A protein and the small-molecule ligand that binds it are described below.
Small molecule (SMILES): Nc1ccc([As](=O)(O)O)cc1

Binding-site contacts:
Ligand atom O3 contacts residue ASN65 of chain 1.A at 3.9 Å.
Ligand atom AS contacts residue GLY67 of chain 1.A at 3.7 Å.
Ligand atom O1 contacts residue PRO70 of chain 1.A at 4.2 Å.
Ligand atom C1 contacts residue ARG68 of chain 1.A at 4.2 Å.
Ligand atom O2 contacts residue ASP66 of chain 1.A at 4.4 Å.
Ligand atom O2 contacts residue ARG68 of chain 1.A at 4.0 Å.
Ligand atom C2 contacts residue THR69 of chain 1.A at 3.9 Å.
Ligand atom O3 contacts residue SER72 of chain 1.A at 3.1 Å (h-bond).
Ligand atom AS contacts residue ARG68 of chain 1.A at 4.0 Å.
Ligand atom O3 contacts residue THR69 of chain 1.A at 4.2 Å.
Ligand atom O2 contacts residue ASN65 of chain 1.A at 2.5 Å (h-bond).
Ligand atom C2 contacts residue ARG68 of chain 1.A at 3.6 Å.
Ligand atom C4 contacts residue PRO70 of chain 1.A at 3.8 Å (hydrophobic).
Ligand atom C1 contacts residue PRO70 of chain 1.A at 4.0 Å (hydrophobic).
Ligand atom C3 contacts residue GLY67 of chain 1.A at 3.5 Å.
Ligand atom C3 contacts residue ARG68 of chain 1.A at 4.3 Å.
Ligand atom O1 contacts residue ARG68 of chain 1.A at 3.2 Å (salt-bridge).
Ligand atom O2 contacts residue GLY67 of chain 1.A at 2.7 Å.
Ligand atom C1 contacts residue GLY67 of chain 1.A at 3.8 Å.
Ligand atom C6 contacts residue PRO70 of chain 1.A at 3.8 Å (hydrophobic).
Ligand atom AS contacts residue ASN65 of chain 1.A at 3.6 Å.
Ligand atom C2 contacts residue GLY67 of chain 1.A at 2.8 Å.
Ligand atom AS contacts residue SER72 of chain 1.A at 4.0 Å.
Ligand atom O1 contacts residue ASN65 of chain 1.A at 3.8 Å.
Ligand atom N7 contacts residue PRO70 of chain 1.A at 4.1 Å.
Ligand atom O1 contacts residue GLY67 of chain 1.A at 3.5 Å (h-bond).
Ligand atom C3 contacts residue PRO70 of chain 1.A at 3.7 Å (hydrophobic).
Ligand atom C5 contacts residue PRO70 of chain 1.A at 3.9 Å (hydrophobic).
Ligand atom C1 contacts residue THR69 of chain 1.A at 4.1 Å.
Ligand atom C2 contacts residue PRO70 of chain 1.A at 4.1 Å (hydrophobic).
Ligand atom O1 contacts residue ASP66 of chain 1.A at 3.5 Å (salt-bridge).
Ligand atom O1 contacts residue THR69 of chain 1.A at 2.7 Å (h-bond).
Ligand atom O1 contacts residue SER72 of chain 1.A at 3.5 Å (h-bond).
Ligand atom AS contacts residue THR69 of chain 1.A at 4.0 Å.

Sequence of chain 1.A:
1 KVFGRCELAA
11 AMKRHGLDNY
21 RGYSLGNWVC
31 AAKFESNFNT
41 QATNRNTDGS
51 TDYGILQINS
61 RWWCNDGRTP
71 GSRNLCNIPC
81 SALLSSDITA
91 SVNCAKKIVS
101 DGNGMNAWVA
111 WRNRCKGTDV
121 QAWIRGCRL